Sequence of chain 1.A:
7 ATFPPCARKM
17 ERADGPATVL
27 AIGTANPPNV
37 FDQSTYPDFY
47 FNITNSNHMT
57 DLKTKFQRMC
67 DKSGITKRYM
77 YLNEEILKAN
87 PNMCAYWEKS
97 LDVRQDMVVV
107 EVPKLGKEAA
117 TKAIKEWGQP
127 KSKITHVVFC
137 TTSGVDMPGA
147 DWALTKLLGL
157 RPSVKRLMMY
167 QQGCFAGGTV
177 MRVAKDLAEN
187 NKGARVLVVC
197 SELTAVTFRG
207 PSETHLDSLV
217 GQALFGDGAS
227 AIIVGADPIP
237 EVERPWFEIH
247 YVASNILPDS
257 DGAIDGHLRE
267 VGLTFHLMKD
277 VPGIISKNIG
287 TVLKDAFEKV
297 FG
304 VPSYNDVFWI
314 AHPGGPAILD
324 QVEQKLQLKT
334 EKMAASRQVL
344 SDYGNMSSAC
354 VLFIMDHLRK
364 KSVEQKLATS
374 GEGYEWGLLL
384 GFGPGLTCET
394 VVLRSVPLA

A protein and the small-molecule ligand that binds it are described below.
Small molecule (SMILES): O=C1C[C@@H](c2ccc(O)cc2)Oc2cc(O)cc(O)c21

Sequence of chain 1.D:
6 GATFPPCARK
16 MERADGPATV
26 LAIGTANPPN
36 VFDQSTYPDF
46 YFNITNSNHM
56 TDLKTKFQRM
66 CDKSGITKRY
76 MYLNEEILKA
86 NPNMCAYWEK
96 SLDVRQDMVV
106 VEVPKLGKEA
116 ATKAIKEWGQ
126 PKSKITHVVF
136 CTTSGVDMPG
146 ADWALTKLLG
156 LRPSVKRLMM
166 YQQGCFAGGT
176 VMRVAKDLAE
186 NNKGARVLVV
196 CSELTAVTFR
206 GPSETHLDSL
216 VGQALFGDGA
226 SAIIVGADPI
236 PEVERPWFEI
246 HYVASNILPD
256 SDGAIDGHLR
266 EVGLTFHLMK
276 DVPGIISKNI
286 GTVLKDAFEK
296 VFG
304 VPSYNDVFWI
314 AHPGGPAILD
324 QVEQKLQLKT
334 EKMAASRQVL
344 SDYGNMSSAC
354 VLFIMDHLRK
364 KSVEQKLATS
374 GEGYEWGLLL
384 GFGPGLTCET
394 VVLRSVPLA

Binding-site contacts:
Ligand atom O3 contacts residue GLY222 of chain 1.D at 2.8 Å (h-bond).
Ligand atom C13 contacts residue GLY222 of chain 1.D at 3.5 Å.
Ligand atom O3 contacts residue ASP223 of chain 1.D at 3.5 Å (salt-bridge).
Ligand atom C11 contacts residue PHE221 of chain 1.D at 3.8 Å (hydrophobic).
Ligand atom C13 contacts residue LEU199 of chain 1.D at 3.7 Å (hydrophobic).
Ligand atom C15 contacts residue THR138 of chain 1.D at 3.7 Å.
Ligand atom C9 contacts residue THR138 of chain 1.D at 3.3 Å.
Ligand atom C14 contacts residue GLU198 of chain 1.D at 3.7 Å.
Ligand atom O5 contacts residue ASP261 of chain 1.D at 3.5 Å (salt-bridge).
Ligand atom O5 contacts residue PHE271 of chain 1.D at 3.3 Å.
Ligand atom O3 contacts residue THR200 of chain 1.D at 3.2 Å (h-bond).
Ligand atom O4 contacts residue PRO387 of chain 1.D at 3.1 Å.
Ligand atom C1 contacts residue CYS170 of chain 1.D at 3.4 Å (hydrophobic).
Ligand atom O4 contacts residue GLY169 of chain 1.D at 3.8 Å.
Ligand atom C13 contacts residue GLU198 of chain 1.D at 3.6 Å.
Ligand atom C14 contacts residue SER139 of chain 1.D at 3.4 Å.
Ligand atom C14 contacts residue LEU199 of chain 1.D at 3.1 Å (hydrophobic).
Ligand atom C8 contacts residue LEU269 of chain 1.D at 3.6 Å (hydrophobic).
Ligand atom C14 contacts residue THR200 of chain 1.D at 3.8 Å.
Ligand atom O5 contacts residue MET143 of chain 1.A at 3.7 Å.
Ligand atom O2 contacts residue LEU269 of chain 1.D at 3.9 Å.
Ligand atom O1 contacts residue SER350 of chain 1.D at 3.8 Å.
Ligand atom O5 contacts residue GLY262 of chain 1.D at 3.5 Å.
Ligand atom O2 contacts residue THR203 of chain 1.D at 3.6 Å.
Ligand atom O5 contacts residue THR270 of chain 1.D at 3.8 Å.
Ligand atom O1 contacts residue THR138 of chain 1.D at 3.9 Å.
Ligand atom O3 contacts residue GLU198 of chain 1.D at 3.2 Å.
Ligand atom O2 contacts residue PHE271 of chain 1.D at 3.5 Å.
Ligand atom C12 contacts residue SER350 of chain 1.D at 3.9 Å.
Ligand atom C4 contacts residue PHE271 of chain 1.D at 3.6 Å (hydrophobic).
Ligand atom C4 contacts residue MET143 of chain 1.A at 3.6 Å (hydrophobic).
Ligand atom C10 contacts residue THR138 of chain 1.D at 3.8 Å.
Ligand atom C7 contacts residue LEU269 of chain 1.D at 3.8 Å (hydrophobic).
Ligand atom O4 contacts residue CYS170 of chain 1.D at 3.4 Å (h-bond).
Ligand atom C13 contacts residue THR200 of chain 1.D at 3.5 Å.
Ligand atom C15 contacts residue SER139 of chain 1.D at 3.8 Å.
Ligand atom O3 contacts residue LEU199 of chain 1.D at 3.2 Å.
Ligand atom C12 contacts residue GLY222 of chain 1.D at 3.6 Å.
Ligand atom C11 contacts residue SER350 of chain 1.D at 3.5 Å.
Ligand atom C3 contacts residue MET143 of chain 1.A at 3.9 Å (hydrophobic).